Sequence of chain 3.E:
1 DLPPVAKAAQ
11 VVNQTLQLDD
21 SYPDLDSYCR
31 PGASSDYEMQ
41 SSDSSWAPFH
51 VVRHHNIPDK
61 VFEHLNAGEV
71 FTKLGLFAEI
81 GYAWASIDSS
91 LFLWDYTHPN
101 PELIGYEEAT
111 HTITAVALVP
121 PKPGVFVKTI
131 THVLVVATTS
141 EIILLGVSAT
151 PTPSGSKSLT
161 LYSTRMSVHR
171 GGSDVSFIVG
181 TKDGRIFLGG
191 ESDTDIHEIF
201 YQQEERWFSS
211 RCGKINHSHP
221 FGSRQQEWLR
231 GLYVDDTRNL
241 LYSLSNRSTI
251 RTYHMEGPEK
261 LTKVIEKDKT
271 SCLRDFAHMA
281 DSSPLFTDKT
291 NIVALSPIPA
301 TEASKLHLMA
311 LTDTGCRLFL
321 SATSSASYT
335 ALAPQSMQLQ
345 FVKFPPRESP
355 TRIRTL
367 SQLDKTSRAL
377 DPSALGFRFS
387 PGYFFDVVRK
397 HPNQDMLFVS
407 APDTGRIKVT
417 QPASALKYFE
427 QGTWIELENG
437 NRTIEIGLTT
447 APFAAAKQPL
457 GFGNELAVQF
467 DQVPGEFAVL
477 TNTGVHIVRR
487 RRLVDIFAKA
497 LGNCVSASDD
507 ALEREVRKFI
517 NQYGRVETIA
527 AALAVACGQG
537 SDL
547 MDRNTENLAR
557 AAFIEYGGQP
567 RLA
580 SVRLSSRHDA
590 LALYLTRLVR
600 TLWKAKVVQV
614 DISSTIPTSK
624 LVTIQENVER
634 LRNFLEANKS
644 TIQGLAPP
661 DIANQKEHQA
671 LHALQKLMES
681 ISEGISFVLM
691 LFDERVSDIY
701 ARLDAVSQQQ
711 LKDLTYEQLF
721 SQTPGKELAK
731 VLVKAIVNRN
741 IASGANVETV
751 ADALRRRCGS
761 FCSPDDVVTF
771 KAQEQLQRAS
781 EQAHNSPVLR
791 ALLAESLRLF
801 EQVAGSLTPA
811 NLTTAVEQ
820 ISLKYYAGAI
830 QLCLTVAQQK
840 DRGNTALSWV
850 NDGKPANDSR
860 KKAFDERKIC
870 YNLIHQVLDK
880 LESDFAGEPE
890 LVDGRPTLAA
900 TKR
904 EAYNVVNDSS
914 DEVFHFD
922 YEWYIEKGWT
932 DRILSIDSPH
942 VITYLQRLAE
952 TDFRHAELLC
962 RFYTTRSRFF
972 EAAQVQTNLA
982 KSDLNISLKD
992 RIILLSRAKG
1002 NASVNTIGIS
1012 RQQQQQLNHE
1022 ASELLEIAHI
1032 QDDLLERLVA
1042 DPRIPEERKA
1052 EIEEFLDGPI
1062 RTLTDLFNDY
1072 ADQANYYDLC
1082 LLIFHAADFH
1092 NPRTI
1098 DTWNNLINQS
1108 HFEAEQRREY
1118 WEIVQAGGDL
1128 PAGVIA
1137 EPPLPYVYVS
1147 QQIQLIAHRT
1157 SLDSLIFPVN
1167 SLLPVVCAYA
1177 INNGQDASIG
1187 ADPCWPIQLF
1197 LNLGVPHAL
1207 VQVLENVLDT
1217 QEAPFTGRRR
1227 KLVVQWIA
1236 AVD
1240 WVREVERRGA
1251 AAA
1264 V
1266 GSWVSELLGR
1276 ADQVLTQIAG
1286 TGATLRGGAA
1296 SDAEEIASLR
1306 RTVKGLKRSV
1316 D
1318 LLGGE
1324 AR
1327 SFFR

Binding-site contacts:
Ligand atom CG contacts residue GLN1074 of chain 3.E at 3.5 Å.
Ligand atom CZ contacts residue GLN1074 of chain 3.E at 3.4 Å.
Ligand atom C contacts residue THR1065 of chain 3.E at 2.9 Å.
Ligand atom CB contacts residue THR1065 of chain 3.E at 3.6 Å.
Ligand atom O contacts residue ARG1049 of chain 3.E at 3.0 Å.
Ligand atom CD1 contacts residue PHE1068 of chain 3.E at 3.5 Å (hydrophobic).
Ligand atom CG contacts residue LYS431 of chain 3.HD at 3.6 Å.
Ligand atom O contacts residue THR1065 of chain 3.E at 2.7 Å.
Ligand atom OD1 contacts residue LYS431 of chain 3.HD at 2.6 Å (salt-bridge).
Ligand atom N contacts residue ASN1069 of chain 3.E at 3.0 Å (h-bond).
Ligand atom CD2 contacts residue ALA1075 of chain 3.E at 3.6 Å (hydrophobic).
Ligand atom NZ contacts residue ASP1073 of chain 3.E at 3.3 Å (salt-bridge).
Ligand atom NH1 contacts residue ASN1069 of chain 3.E at 2.6 Å (h-bond).
Ligand atom CA contacts residue THR1065 of chain 3.E at 2.7 Å.
Ligand atom CA contacts residue THR1065 of chain 3.E at 3.4 Å.
Ligand atom C contacts residue ASN1069 of chain 3.E at 3.7 Å.
Ligand atom CZ contacts residue ASP1073 of chain 3.E at 3.6 Å.
Ligand atom O contacts residue ASN1069 of chain 3.E at 3.0 Å (h-bond).
Ligand atom CE2 contacts residue GLN1074 of chain 3.E at 3.2 Å.
Ligand atom CG1 contacts residue PHE1068 of chain 3.E at 3.6 Å (hydrophobic).
Ligand atom CD contacts residue ASN1069 of chain 3.E at 3.7 Å.
Ligand atom N contacts residue THR1065 of chain 3.E at 2.3 Å (h-bond).
Ligand atom CG contacts residue THR1065 of chain 3.E at 3.6 Å.
Ligand atom O contacts residue THR1065 of chain 3.E at 3.5 Å (h-bond).
Ligand atom NH2 contacts residue ASP1073 of chain 3.E at 3.0 Å (salt-bridge).
Ligand atom NH1 contacts residue GLN1074 of chain 3.E at 3.8 Å.
Ligand atom CD1 contacts residue ILE1053 of chain 3.E at 3.6 Å (hydrophobic).
Ligand atom CD contacts residue GLN1074 of chain 3.E at 2.8 Å.
Ligand atom CB contacts residue GLN1074 of chain 3.E at 3.3 Å.
Ligand atom CG2 contacts residue PHE1068 of chain 3.E at 3.6 Å (hydrophobic).
Ligand atom NH1 contacts residue ASP1073 of chain 3.E at 3.4 Å (salt-bridge).
Ligand atom CD1 contacts residue ARG1049 of chain 3.E at 3.0 Å.
Ligand atom CD1 contacts residue THR1065 of chain 3.E at 2.6 Å.
Ligand atom CA contacts residue ASN1069 of chain 3.E at 3.4 Å.
Ligand atom CG2 contacts residue ASN1069 of chain 3.E at 3.3 Å.
Ligand atom NE contacts residue GLN1074 of chain 3.E at 3.6 Å (h-bond).
Ligand atom CB contacts residue GLN1074 of chain 3.E at 3.7 Å.
Ligand atom CD2 contacts residue GLN1074 of chain 3.E at 3.2 Å.
Ligand atom CD1 contacts residue LEU1064 of chain 3.E at 3.4 Å (hydrophobic).
Ligand atom C contacts residue THR1065 of chain 3.E at 3.7 Å.

Sequence of chain 3.HD:
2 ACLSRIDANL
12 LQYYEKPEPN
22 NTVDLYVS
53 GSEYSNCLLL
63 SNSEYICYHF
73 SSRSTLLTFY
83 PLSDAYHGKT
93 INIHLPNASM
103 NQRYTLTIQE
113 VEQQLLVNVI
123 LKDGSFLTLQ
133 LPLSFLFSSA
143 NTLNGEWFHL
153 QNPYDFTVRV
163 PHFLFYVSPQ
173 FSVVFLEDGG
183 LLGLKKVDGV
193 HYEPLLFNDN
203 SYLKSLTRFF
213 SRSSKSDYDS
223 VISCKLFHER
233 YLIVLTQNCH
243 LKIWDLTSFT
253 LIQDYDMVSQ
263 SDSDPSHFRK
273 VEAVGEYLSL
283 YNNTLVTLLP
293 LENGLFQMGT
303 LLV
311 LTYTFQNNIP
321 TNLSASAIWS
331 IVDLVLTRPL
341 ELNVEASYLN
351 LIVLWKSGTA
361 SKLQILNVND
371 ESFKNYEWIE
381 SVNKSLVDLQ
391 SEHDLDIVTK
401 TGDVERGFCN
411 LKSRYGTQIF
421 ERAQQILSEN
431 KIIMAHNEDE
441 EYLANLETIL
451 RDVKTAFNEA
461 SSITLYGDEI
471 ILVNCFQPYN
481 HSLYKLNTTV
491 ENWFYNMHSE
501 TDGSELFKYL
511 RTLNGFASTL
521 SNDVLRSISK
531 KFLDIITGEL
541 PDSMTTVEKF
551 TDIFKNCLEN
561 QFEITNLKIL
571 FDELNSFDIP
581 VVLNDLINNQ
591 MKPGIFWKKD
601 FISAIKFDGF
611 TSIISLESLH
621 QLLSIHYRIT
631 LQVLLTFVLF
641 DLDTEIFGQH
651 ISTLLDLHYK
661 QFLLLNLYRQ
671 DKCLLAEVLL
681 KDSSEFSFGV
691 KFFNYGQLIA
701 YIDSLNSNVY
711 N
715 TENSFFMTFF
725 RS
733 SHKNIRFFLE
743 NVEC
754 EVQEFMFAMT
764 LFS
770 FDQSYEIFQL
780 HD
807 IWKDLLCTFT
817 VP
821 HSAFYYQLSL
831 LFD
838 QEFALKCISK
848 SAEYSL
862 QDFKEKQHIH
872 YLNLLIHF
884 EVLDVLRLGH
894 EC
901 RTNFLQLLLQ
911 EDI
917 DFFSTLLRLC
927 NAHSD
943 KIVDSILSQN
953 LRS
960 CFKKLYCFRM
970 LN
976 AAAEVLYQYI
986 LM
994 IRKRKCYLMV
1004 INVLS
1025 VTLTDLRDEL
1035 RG

This protein binds this small molecule.
Small molecule (SMILES): CC[C@H](C)[C@H](NC(=O)[C@@H](NC(=O)[C@H](CC(C)C)NC(=O)[C@@H](N)CCCCN)C(C)C)C(=O)N[C@@H](CC(N)=O)C(=O)N[C@@H](CCCCN)C(=O)N[C@@H](CC(=O)O)C(=O)N[C@@H](CCSC)C(=O)N[C@@H](CCCN=C(N)N)C(=O)N[C@H](C(=O)N[C@@H](CC(=O)O)C(=O)N[C@@H](CC(C)C)C(=O)N[C@@H](Cc1ccccc1)C(=O)N[C@@H](CO)C(=O)N1CCC[C@H]1C(=O)N1CCC[C@H]1C(=O)N[C@H](C=O)CC(N)=O)[C@@H](C)O